Sequence of chain 4.C:
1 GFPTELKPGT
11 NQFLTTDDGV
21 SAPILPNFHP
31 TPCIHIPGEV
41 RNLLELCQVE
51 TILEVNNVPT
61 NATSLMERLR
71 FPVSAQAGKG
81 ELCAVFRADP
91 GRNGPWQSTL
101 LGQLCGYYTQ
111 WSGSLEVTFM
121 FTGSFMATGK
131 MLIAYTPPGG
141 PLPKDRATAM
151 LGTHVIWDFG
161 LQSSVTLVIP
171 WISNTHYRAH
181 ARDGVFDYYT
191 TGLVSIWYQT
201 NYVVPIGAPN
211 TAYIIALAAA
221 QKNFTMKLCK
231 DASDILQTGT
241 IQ

Sequence of chain 3.C:
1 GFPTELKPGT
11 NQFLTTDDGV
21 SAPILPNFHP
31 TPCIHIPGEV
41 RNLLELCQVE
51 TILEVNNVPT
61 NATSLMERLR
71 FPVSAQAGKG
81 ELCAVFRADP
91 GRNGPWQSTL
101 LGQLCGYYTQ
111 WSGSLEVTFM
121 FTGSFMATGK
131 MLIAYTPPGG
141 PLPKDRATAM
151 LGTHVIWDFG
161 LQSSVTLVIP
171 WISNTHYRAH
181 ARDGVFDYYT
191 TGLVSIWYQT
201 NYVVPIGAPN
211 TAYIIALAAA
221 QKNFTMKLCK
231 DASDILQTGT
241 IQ

Sequence of chain 3.A:
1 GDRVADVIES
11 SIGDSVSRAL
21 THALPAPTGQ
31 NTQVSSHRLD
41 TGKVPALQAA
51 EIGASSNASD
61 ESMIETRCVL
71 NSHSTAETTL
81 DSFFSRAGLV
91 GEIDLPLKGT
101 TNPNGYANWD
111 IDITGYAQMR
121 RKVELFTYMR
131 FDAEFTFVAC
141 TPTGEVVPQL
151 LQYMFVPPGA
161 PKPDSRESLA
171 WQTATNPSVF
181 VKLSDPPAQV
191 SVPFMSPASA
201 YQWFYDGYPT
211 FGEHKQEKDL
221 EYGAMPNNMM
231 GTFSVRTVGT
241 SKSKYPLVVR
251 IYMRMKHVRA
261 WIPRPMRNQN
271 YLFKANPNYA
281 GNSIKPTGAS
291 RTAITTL

This small molecule binds to this protein.
Small molecule (SMILES): Cc1nc(-c2ccc(OCCCCCN3CCN(c4ccnc(N)c4)C3=O)cc2)no1

Binding-site contacts:
Ligand atom C16 contacts residue PHE155 of chain 3.A at 3.9 Å (hydrophobic).
Ligand atom C19 contacts residue VAL192 of chain 3.A at 3.4 Å (hydrophobic).
Ligand atom C22 contacts residue VAL179 of chain 3.A at 3.4 Å (hydrophobic).
Ligand atom C2 contacts residue THR114 of chain 3.A at 3.6 Å.
Ligand atom O2 contacts residue PHE137 of chain 3.A at 4.0 Å.
Ligand atom C13 contacts residue PHE135 of chain 3.A at 3.4 Å (hydrophobic).
Ligand atom C16 contacts residue ILE111 of chain 3.A at 3.5 Å (hydrophobic).
Ligand atom C7 contacts residue TYR201 of chain 3.A at 3.8 Å (hydrophobic).
Ligand atom C2 contacts residue ASP112 of chain 3.A at 2.8 Å.
Ligand atom N5 contacts residue PHE233 of chain 3.A at 3.2 Å.
Ligand atom C19 contacts residue ILE24 of chain 3.C at 3.5 Å (hydrophobic).
Ligand atom C15 contacts residue MET195 of chain 3.A at 3.8 Å (hydrophobic).
Ligand atom C13 contacts residue MET195 of chain 3.A at 3.9 Å (hydrophobic).
Ligand atom C14 contacts residue PHE135 of chain 3.A at 3.7 Å (hydrophobic).
Ligand atom O3 contacts residue ILE113 of chain 3.A at 3.0 Å (h-bond).
Ligand atom O3 contacts residue ASP112 of chain 3.A at 3.6 Å.
Ligand atom C15 contacts residue VAL192 of chain 3.A at 3.2 Å (hydrophobic).
Ligand atom C8 contacts residue TYR201 of chain 3.A at 3.3 Å (hydrophobic).
Ligand atom N5 contacts residue PHE137 of chain 3.A at 3.5 Å.
Ligand atom C17 contacts residue PHE155 of chain 3.A at 3.7 Å (hydrophobic).
Ligand atom N6 contacts residue ILE24 of chain 3.C at 3.9 Å.
Ligand atom C4 contacts residue TRP203 of chain 3.A at 4.0 Å (hydrophobic).
Ligand atom C9 contacts residue ILE113 of chain 3.A at 3.7 Å (hydrophobic).
Ligand atom O2 contacts residue PHE233 of chain 3.A at 3.0 Å.
Ligand atom C13 contacts residue ILE111 of chain 3.A at 4.0 Å (hydrophobic).
Ligand atom C16 contacts residue PHE135 of chain 3.A at 3.4 Å (hydrophobic).
Ligand atom C14 contacts residue MET195 of chain 3.A at 3.9 Å (hydrophobic).
Ligand atom C7 contacts residue ASN228 of chain 3.A at 3.8 Å.
Ligand atom C5 contacts residue TRP203 of chain 3.A at 3.8 Å (hydrophobic).
Ligand atom N2 contacts residue TRP203 of chain 3.A at 3.9 Å.
Ligand atom N6 contacts residue PHE155 of chain 3.A at 3.8 Å.
Ligand atom N4 contacts residue TRP203 of chain 3.A at 3.6 Å (h-bond).
Ligand atom C17 contacts residue PHE135 of chain 3.A at 3.9 Å (hydrophobic).
Ligand atom O1 contacts residue MET195 of chain 3.A at 3.2 Å.
Ligand atom C12 contacts residue MET195 of chain 3.A at 3.8 Å (hydrophobic).
Ligand atom N1 contacts residue THR114 of chain 3.A at 4.0 Å.
Ligand atom N1 contacts residue ASP112 of chain 3.A at 3.9 Å.
Ligand atom C3 contacts residue ASP112 of chain 3.A at 3.0 Å.
Ligand atom C14 contacts residue PHE155 of chain 3.A at 3.9 Å (hydrophobic).
Ligand atom C18 contacts residue PHE155 of chain 3.A at 3.9 Å (hydrophobic).